Binding-site contacts:
Ligand atom N21 contacts residue HIS93 of chain 1.A at 3.2 Å (h-bond).
Ligand atom O11 contacts residue J3V1 of chain 1.D at 2.9 Å (h-bond).
Ligand atom O24 contacts residue SER62 of chain 1.A at 3.4 Å.
Ligand atom C06 contacts residue HIS91 of chain 1.A at 3.6 Å.
Ligand atom O23 contacts residue SER62 of chain 1.A at 3.4 Å.
Ligand atom C03 contacts residue GLN64 of chain 1.A at 3.2 Å.
Ligand atom C05 contacts residue THR196 of chain 1.A at 3.3 Å.
Ligand atom O20 contacts residue HIS91 of chain 1.A at 3.4 Å.
Ligand atom C03 contacts residue HIS61 of chain 1.A at 3.6 Å.
Ligand atom N21 contacts residue HIS91 of chain 1.A at 3.4 Å (h-bond).
Ligand atom C01 contacts residue HIS91 of chain 1.A at 3.1 Å.
Ligand atom S18 contacts residue ZN1 of chain 1.B at 3.1 Å.
Ligand atom O07 contacts residue GLN64 of chain 1.A at 2.8 Å (h-bond).
Ligand atom N22 contacts residue HIS61 of chain 1.A at 3.2 Å.
Ligand atom O11 contacts residue GLN89 of chain 1.A at 2.6 Å (h-bond).
Ligand atom N21 contacts residue ZN1 of chain 1.B at 2.0 Å.
Ligand atom O19 contacts residue THR195 of chain 1.A at 2.9 Å (h-bond).
Ligand atom N21 contacts residue HIS116 of chain 1.A at 3.4 Å (h-bond).
Ligand atom O24 contacts residue GLN64 of chain 1.A at 3.2 Å (h-bond).
Ligand atom F28 contacts residue VAL127 of chain 1.A at 3.1 Å.
Ligand atom C09 contacts residue J3V1 of chain 1.D at 3.2 Å.
Ligand atom O24 contacts residue ASN59 of chain 1.A at 3.0 Å (h-bond).
Ligand atom O23 contacts residue HIS91 of chain 1.A at 3.6 Å.
Ligand atom C06 contacts residue THR196 of chain 1.A at 3.5 Å.
Ligand atom C12 contacts residue J3V1 of chain 1.D at 3.3 Å.
Ligand atom O07 contacts residue HIS61 of chain 1.A at 2.8 Å (h-bond).
Ligand atom O24 contacts residue HIS61 of chain 1.A at 3.1 Å (h-bond).
Ligand atom N08 contacts residue J3V1 of chain 1.D at 2.8 Å (h-bond).
Ligand atom N10 contacts residue J3V1 of chain 1.D at 2.8 Å.
Ligand atom O11 contacts residue GLN64 of chain 1.A at 3.1 Å (h-bond).
Ligand atom C17 contacts residue J3V1 of chain 1.D at 3.1 Å.
Ligand atom O20 contacts residue ZN1 of chain 1.B at 3.4 Å.
Ligand atom C13 contacts residue J3V1 of chain 1.D at 3.2 Å.
Ligand atom C04 contacts residue THR196 of chain 1.A at 3.5 Å.
Ligand atom N21 contacts residue THR195 of chain 1.A at 2.7 Å (h-bond).
Ligand atom O07 contacts residue ASN59 of chain 1.A at 3.5 Å (h-bond).
Ligand atom C01 contacts residue ZN1 of chain 1.B at 3.5 Å.
Ligand atom O23 contacts residue HIS61 of chain 1.A at 3.3 Å.
Ligand atom O19 contacts residue LEU194 of chain 1.A at 3.3 Å.
Ligand atom C09 contacts residue GLN89 of chain 1.A at 3.7 Å.

Sequence of chain 1.A:
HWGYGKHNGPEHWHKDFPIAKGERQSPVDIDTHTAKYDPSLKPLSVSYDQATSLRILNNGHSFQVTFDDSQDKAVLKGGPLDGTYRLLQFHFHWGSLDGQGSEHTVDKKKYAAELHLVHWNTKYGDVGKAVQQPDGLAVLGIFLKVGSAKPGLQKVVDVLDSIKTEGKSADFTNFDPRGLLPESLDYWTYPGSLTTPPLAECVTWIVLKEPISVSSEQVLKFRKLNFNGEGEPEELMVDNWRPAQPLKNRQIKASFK

A protein and the small-molecule ligand that binds it are described below.
Small molecule (SMILES): NS(=O)(=O)c1cc(NC(=O)Nc2ccc(C(F)(F)F)cc2)c(O)c([N+](=O)[O-])c1